This small molecule binds to this protein.
Small molecule (SMILES): CC(=O)N[C@@H]1[C@@H](O)[C@H](O)[C@@H](CO)O[C@H]1O

Sequence of chain 30.E:
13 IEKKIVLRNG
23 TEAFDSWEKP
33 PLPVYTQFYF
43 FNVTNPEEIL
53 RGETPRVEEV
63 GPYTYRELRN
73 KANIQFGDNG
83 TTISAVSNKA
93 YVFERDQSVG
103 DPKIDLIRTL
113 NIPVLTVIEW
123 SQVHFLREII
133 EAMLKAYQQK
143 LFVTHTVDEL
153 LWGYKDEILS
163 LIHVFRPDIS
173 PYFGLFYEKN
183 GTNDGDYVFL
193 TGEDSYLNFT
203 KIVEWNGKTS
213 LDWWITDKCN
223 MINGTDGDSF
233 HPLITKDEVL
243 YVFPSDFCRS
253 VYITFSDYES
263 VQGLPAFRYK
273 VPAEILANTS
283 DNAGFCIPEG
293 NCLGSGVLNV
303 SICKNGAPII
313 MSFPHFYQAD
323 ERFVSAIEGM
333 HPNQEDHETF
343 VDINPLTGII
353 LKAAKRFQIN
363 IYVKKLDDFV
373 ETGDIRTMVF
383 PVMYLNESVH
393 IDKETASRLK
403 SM

Binding-site contacts:
Ligand atom C7 contacts residue ASN21 of chain 30.E at 4.0 Å.
Ligand atom N2 contacts residue ASN21 of chain 30.E at 3.3 Å (h-bond).
Ligand atom C6 contacts residue ASN21 of chain 30.E at 3.3 Å.
Ligand atom C4 contacts residue ASN21 of chain 30.E at 3.8 Å.
Ligand atom O7 contacts residue ASN21 of chain 30.E at 4.0 Å.
Ligand atom O6 contacts residue ASN21 of chain 30.E at 4.3 Å.
Ligand atom C2 contacts residue ASN21 of chain 30.E at 2.5 Å.
Ligand atom O5 contacts residue ASN21 of chain 30.E at 2.5 Å (h-bond).
Ligand atom C1 contacts residue ASN21 of chain 30.E at 1.4 Å.
Ligand atom C3 contacts residue ASN21 of chain 30.E at 3.7 Å.
Ligand atom C5 contacts residue ASN21 of chain 30.E at 3.3 Å.